This small molecule binds to this protein.
Small molecule (SMILES): O=C(O)C1=C[C@@H](OP(=O)(O)O)[C@@H](O)[C@H](O[C@@](OP(=O)(O)O)(C(=O)O)C(F)F)C1

Sequence of chain 1.A:
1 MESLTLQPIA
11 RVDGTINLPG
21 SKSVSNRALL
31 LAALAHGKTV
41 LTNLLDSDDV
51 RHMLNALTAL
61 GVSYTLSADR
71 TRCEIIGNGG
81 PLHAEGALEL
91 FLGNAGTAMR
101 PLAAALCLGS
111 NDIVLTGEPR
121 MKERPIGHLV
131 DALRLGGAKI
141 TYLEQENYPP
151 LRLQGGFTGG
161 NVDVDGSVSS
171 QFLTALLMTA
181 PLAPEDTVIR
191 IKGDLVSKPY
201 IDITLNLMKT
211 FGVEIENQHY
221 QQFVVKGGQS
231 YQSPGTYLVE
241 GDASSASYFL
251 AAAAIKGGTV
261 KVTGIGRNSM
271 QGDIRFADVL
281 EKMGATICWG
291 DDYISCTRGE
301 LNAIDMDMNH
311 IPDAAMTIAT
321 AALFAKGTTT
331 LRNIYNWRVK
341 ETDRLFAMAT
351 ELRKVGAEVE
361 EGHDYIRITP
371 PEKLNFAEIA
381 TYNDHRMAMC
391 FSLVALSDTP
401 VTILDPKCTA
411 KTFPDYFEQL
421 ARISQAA

Binding-site contacts:
Ligand atom O12 contacts residue LYS22 of chain 1.A at 2.9 Å (salt-bridge).
Ligand atom C7 contacts residue GLN171 of chain 1.A at 3.5 Å.
Ligand atom O7 contacts residue LYS340 of chain 1.A at 2.8 Å (salt-bridge).
Ligand atom F1 contacts residue ARG124 of chain 1.A at 3.2 Å.
Ligand atom O6 contacts residue SER170 of chain 1.A at 2.5 Å (h-bond).
Ligand atom O8 contacts residue SER169 of chain 1.A at 2.7 Å (h-bond).
Ligand atom O13 contacts residue ARG124 of chain 1.A at 2.7 Å (salt-bridge).
Ligand atom C6 contacts residue GLN171 of chain 1.A at 3.2 Å.
Ligand atom O3 contacts residue LYS22 of chain 1.A at 3.0 Å (salt-bridge).
Ligand atom O13 contacts residue GLN171 of chain 1.A at 3.0 Å (h-bond).
Ligand atom O5 contacts residue ARG27 of chain 1.A at 2.9 Å (salt-bridge).
Ligand atom O11 contacts residue ARG124 of chain 1.A at 2.9 Å (salt-bridge).
Ligand atom C8 contacts residue LYS22 of chain 1.A at 3.5 Å.
Ligand atom O3 contacts residue ASP313 of chain 1.A at 3.1 Å (salt-bridge).
Ligand atom O10 contacts residue ARG344 of chain 1.A at 2.8 Å (salt-bridge).
Ligand atom O11 contacts residue LYS411 of chain 1.A at 2.7 Å (salt-bridge).
Ligand atom O5 contacts residue SER23 of chain 1.A at 2.7 Å (h-bond).
Ligand atom O4 contacts residue ARG27 of chain 1.A at 2.8 Å (salt-bridge).
Ligand atom C7 contacts residue TYR200 of chain 1.A at 3.4 Å (hydrophobic).
Ligand atom O10 contacts residue ASP313 of chain 1.A at 3.5 Å (salt-bridge).
Ligand atom O11 contacts residue GLY96 of chain 1.A at 2.8 Å (h-bond).
Ligand atom C4 contacts residue ASP313 of chain 1.A at 3.3 Å.
Ligand atom O9 contacts residue LYS22 of chain 1.A at 2.7 Å (salt-bridge).
Ligand atom O10 contacts residue ARG386 of chain 1.A at 3.1 Å (salt-bridge).
Ligand atom O2 contacts residue LYS340 of chain 1.A at 2.8 Å (salt-bridge).
Ligand atom O9 contacts residue HIS385 of chain 1.A at 3.3 Å.
Ligand atom O5 contacts residue THR97 of chain 1.A at 3.5 Å.
Ligand atom O7 contacts residue SER197 of chain 1.A at 2.5 Å (h-bond).
Ligand atom O2 contacts residue ASP313 of chain 1.A at 3.0 Å (salt-bridge).
Ligand atom C2 contacts residue TYR200 of chain 1.A at 3.4 Å (hydrophobic).
Ligand atom C1 contacts residue TYR200 of chain 1.A at 3.5 Å (hydrophobic).
Ligand atom O14 contacts residue LYS22 of chain 1.A at 3.1 Å (salt-bridge).
Ligand atom C1 contacts residue GLN171 of chain 1.A at 3.1 Å.
Ligand atom O11 contacts residue ASN94 of chain 1.A at 3.2 Å (h-bond).
Ligand atom F1 contacts residue LYS340 of chain 1.A at 3.5 Å.
Ligand atom O10 contacts residue HIS385 of chain 1.A at 3.1 Å (h-bond).
Ligand atom C10 contacts residue ASP313 of chain 1.A at 3.3 Å.
Ligand atom O7 contacts residue ASN336 of chain 1.A at 2.9 Å (h-bond).
Ligand atom O9 contacts residue ARG386 of chain 1.A at 2.9 Å (salt-bridge).
Ligand atom F2 contacts residue LYS340 of chain 1.A at 3.4 Å.